Sequence of chain 1.K:
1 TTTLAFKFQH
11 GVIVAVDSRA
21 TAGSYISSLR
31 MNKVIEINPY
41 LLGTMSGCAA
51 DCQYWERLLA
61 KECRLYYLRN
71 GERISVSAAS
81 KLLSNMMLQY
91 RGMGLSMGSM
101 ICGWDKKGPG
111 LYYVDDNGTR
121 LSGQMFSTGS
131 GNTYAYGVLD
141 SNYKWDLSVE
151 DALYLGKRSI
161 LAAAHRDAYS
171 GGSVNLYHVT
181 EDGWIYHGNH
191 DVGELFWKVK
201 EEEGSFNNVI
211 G

This small molecule binds to this protein.
Small molecule (SMILES): CC(C)C[C@H](NC(=O)[C@H](Cc1ccccc1)NC(=O)c1cnccn1)B(O)O

Sequence of chain 1.L:
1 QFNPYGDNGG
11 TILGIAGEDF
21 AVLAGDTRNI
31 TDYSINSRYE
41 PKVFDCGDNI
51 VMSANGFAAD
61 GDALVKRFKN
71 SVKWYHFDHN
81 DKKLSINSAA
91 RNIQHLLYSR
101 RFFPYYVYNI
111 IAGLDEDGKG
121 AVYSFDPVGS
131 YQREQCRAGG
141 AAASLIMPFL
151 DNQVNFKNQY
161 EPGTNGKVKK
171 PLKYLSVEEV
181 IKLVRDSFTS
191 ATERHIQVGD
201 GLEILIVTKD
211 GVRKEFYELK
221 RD

Binding-site contacts:
Ligand atom C25 contacts residue LYS33 of chain 1.K at 3.9 Å.
Ligand atom C25 contacts residue ALA20 of chain 1.K at 4.0 Å (hydrophobic).
Ligand atom N20 contacts residue THR1 of chain 1.K at 3.7 Å.
Ligand atom N9 contacts residue THR21 of chain 1.K at 2.9 Å (h-bond).
Ligand atom C24 contacts residue MET45 of chain 1.K at 3.9 Å (hydrophobic).
Ligand atom C21 contacts residue GLY47 of chain 1.K at 3.8 Å.
Ligand atom O8 contacts residue ALA49 of chain 1.K at 3.1 Å (h-bond).
Ligand atom N1 contacts residue SER27 of chain 1.K at 3.8 Å.
Ligand atom N4 contacts residue SER130 of chain 1.L at 4.0 Å.
Ligand atom C10 contacts residue THR21 of chain 1.K at 3.6 Å.
Ligand atom O27 contacts residue THR1 of chain 1.K at 2.3 Å (h-bond).
Ligand atom C5 contacts residue ASP126 of chain 1.L at 3.9 Å.
Ligand atom N4 contacts residue ASP126 of chain 1.L at 3.2 Å (salt-bridge).
Ligand atom C21 contacts residue LYS33 of chain 1.K at 4.0 Å.
Ligand atom C21 contacts residue THR1 of chain 1.K at 2.4 Å.
Ligand atom C6 contacts residue THR21 of chain 1.K at 3.9 Å.
Ligand atom N1 contacts residue THR21 of chain 1.K at 3.0 Å (h-bond).
Ligand atom C18 contacts residue GLY47 of chain 1.K at 3.9 Å.
Ligand atom C6 contacts residue SER27 of chain 1.K at 3.3 Å.
Ligand atom O28 contacts residue SER46 of chain 1.K at 3.9 Å.
Ligand atom N20 contacts residue GLY47 of chain 1.K at 2.9 Å (h-bond).
Ligand atom C3 contacts residue ALA49 of chain 1.K at 4.0 Å (hydrophobic).
Ligand atom B26 contacts residue THR1 of chain 1.K at 1.4 Å.
Ligand atom C10 contacts residue GLY47 of chain 1.K at 3.8 Å.
Ligand atom C2 contacts residue THR21 of chain 1.K at 3.9 Å.
Ligand atom C22 contacts residue THR1 of chain 1.K at 2.9 Å.
Ligand atom C22 contacts residue GLY47 of chain 1.K at 3.7 Å.
Ligand atom O28 contacts residue GLY47 of chain 1.K at 3.1 Å (h-bond).
Ligand atom C3 contacts residue ASP126 of chain 1.L at 3.5 Å.
Ligand atom C17 contacts residue THR21 of chain 1.K at 3.5 Å.
Ligand atom O8 contacts residue CYS48 of chain 1.K at 4.0 Å.
Ligand atom O28 contacts residue THR1 of chain 1.K at 2.4 Å (h-bond).
Ligand atom O19 contacts residue THR21 of chain 1.K at 3.0 Å (h-bond).
Ligand atom C22 contacts residue LYS33 of chain 1.K at 3.8 Å.
Ligand atom C23 contacts residue GLY47 of chain 1.K at 3.6 Å.
Ligand atom O19 contacts residue ALA20 of chain 1.K at 3.5 Å.
Ligand atom O8 contacts residue GLY47 of chain 1.K at 3.6 Å (h-bond).
Ligand atom C11 contacts residue THR21 of chain 1.K at 3.3 Å.
Ligand atom C24 contacts residue ALA49 of chain 1.K at 4.0 Å (hydrophobic).
Ligand atom C7 contacts residue THR21 of chain 1.K at 3.9 Å.